A protein and the small-molecule ligand that binds it are described below.
Small molecule (SMILES): CC(=O)N[C@H]1[C@H](O[C@H]2[C@H](O)[C@@H](NC(C)=O)CO[C@@H]2CO)O[C@H](CO)[C@@H](O[C@@H]2O[C@H](CO)[C@@H](O)[C@H](O)[C@H]2NC(C)=O)[C@@H]1O

Binding-site contacts:
Ligand atom O7 contacts residue ALA565 of chain 1.A at 4.2 Å.
Ligand atom O6 contacts residue TRP874 of chain 1.A at 3.2 Å.
Ligand atom O5 contacts residue ASN603 of chain 1.A at 2.5 Å (h-bond).
Ligand atom O7 contacts residue ASP562 of chain 1.A at 3.6 Å (salt-bridge).
Ligand atom C2 contacts residue LYS606 of chain 1.A at 4.1 Å.
Ligand atom C1 contacts residue ASN603 of chain 1.A at 1.4 Å.
Ligand atom N2 contacts residue ASN877 of chain 1.A at 3.5 Å (h-bond).
Ligand atom C6 contacts residue TRP874 of chain 1.A at 4.1 Å (hydrophobic).
Ligand atom O7 contacts residue ASN877 of chain 1.A at 3.0 Å (h-bond).
Ligand atom O5 contacts residue TRP874 of chain 1.A at 3.7 Å.
Ligand atom C6 contacts residue LYS599 of chain 1.A at 3.6 Å.
Ligand atom C5 contacts residue ASN877 of chain 1.A at 4.4 Å.
Ligand atom C8 contacts residue LYS606 of chain 1.A at 3.2 Å.
Ligand atom C8 contacts residue ASN603 of chain 1.A at 3.5 Å.
Ligand atom O6 contacts residue LYS599 of chain 1.A at 4.0 Å.
Ligand atom C6 contacts residue ASN877 of chain 1.A at 3.6 Å.
Ligand atom C3 contacts residue LYS606 of chain 1.A at 4.5 Å.
Ligand atom O7 contacts residue THR566 of chain 1.A at 3.8 Å.
Ligand atom C1 contacts residue ASN877 of chain 1.A at 4.3 Å.
Ligand atom C7 contacts residue ASN603 of chain 1.A at 3.3 Å.
Ligand atom O3 contacts residue LYS606 of chain 1.A at 3.9 Å.
Ligand atom O6 contacts residue LEU878 of chain 1.A at 3.6 Å.
Ligand atom O6 contacts residue ASN877 of chain 1.A at 3.5 Å (h-bond).
Ligand atom C8 contacts residue ASN877 of chain 1.A at 4.2 Å.
Ligand atom N2 contacts residue ASP562 of chain 1.A at 3.6 Å (salt-bridge).
Ligand atom C2 contacts residue ASN877 of chain 1.A at 3.5 Å.
Ligand atom C4 contacts residue ASN603 of chain 1.A at 4.3 Å.
Ligand atom C2 contacts residue ASN603 of chain 1.A at 2.4 Å.
Ligand atom C5 contacts residue ASN603 of chain 1.A at 3.7 Å.
Ligand atom O4 contacts residue ASN877 of chain 1.A at 3.5 Å.
Ligand atom O7 contacts residue LEU879 of chain 1.A at 4.2 Å.
Ligand atom C7 contacts residue ASP562 of chain 1.A at 4.0 Å.
Ligand atom C1 contacts residue LYS599 of chain 1.A at 4.1 Å.
Ligand atom C4 contacts residue ASN877 of chain 1.A at 4.3 Å.
Ligand atom C7 contacts residue LYS606 of chain 1.A at 4.5 Å.
Ligand atom O7 contacts residue ASN603 of chain 1.A at 4.2 Å.
Ligand atom N2 contacts residue ASN603 of chain 1.A at 2.7 Å (h-bond).
Ligand atom C3 contacts residue ASN603 of chain 1.A at 3.8 Å.
Ligand atom C7 contacts residue ASN877 of chain 1.A at 3.3 Å.
Ligand atom O5 contacts residue LYS599 of chain 1.A at 3.9 Å.

Sequence of chain 1.A:
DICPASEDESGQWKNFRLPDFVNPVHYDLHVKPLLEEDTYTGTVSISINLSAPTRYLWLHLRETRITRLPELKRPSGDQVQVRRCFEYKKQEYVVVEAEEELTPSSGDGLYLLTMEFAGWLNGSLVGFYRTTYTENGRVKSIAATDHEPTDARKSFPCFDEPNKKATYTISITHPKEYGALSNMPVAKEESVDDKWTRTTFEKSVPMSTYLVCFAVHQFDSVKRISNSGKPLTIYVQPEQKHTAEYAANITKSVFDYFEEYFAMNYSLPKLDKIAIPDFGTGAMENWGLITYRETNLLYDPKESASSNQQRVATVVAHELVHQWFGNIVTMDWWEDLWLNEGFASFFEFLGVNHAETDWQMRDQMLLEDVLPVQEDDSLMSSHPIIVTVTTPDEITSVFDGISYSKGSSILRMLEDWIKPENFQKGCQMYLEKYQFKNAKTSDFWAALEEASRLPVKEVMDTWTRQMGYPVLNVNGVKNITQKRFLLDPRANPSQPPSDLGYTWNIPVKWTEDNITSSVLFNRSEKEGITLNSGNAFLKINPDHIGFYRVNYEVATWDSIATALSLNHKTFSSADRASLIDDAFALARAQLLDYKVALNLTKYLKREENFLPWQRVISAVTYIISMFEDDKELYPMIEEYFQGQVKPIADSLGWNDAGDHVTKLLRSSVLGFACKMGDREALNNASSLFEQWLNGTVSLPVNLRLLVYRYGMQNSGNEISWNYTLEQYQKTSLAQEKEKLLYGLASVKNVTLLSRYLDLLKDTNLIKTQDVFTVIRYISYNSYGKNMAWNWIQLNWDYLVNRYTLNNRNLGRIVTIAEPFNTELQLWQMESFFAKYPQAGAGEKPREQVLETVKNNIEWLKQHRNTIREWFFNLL